This protein binds this small molecule.
Small molecule (SMILES): CC(=O)N[C@@H]1[C@@H](O)[C@H](O)[C@@H](CO)O[C@H]1O

Sequence of chain 2.A:
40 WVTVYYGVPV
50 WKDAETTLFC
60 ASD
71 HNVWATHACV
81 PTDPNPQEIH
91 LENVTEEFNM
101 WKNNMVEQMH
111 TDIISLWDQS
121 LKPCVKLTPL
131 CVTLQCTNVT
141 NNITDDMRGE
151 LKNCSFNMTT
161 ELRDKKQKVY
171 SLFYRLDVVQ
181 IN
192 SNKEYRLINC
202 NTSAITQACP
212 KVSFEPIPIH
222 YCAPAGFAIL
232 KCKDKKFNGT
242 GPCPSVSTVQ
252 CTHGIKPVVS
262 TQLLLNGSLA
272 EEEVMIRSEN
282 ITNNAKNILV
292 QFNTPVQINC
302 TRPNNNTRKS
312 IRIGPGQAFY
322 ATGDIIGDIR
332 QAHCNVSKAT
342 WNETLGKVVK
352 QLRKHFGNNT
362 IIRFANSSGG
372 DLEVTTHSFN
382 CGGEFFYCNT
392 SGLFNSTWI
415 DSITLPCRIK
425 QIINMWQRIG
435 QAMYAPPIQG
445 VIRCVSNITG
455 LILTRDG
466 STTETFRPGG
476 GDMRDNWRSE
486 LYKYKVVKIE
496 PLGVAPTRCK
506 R

Sequence of chain 2.B:
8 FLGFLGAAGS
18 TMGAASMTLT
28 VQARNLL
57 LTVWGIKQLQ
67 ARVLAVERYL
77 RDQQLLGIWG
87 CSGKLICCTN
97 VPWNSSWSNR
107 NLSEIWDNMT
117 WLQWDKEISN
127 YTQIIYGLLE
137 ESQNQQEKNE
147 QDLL

Binding-site contacts:
Ligand atom C4 contacts residue ASN93 of chain 2.A at 4.1 Å.
Ligand atom C8 contacts residue GLY13 of chain 2.B at 4.3 Å.
Ligand atom C2 contacts residue ASN93 of chain 2.A at 2.3 Å.
Ligand atom N2 contacts residue GLU92 of chain 2.A at 3.6 Å.
Ligand atom O7 contacts residue SER17 of chain 2.B at 3.2 Å (h-bond).
Ligand atom C1 contacts residue ASN93 of chain 2.A at 1.4 Å.
Ligand atom C3 contacts residue ASN93 of chain 2.A at 3.6 Å.
Ligand atom O7 contacts residue ASN93 of chain 2.A at 4.4 Å.
Ligand atom C7 contacts residue ASN93 of chain 2.A at 3.8 Å.
Ligand atom C5 contacts residue ASN93 of chain 2.A at 3.6 Å.
Ligand atom C7 contacts residue SER17 of chain 2.B at 3.4 Å.
Ligand atom C7 contacts residue GLU92 of chain 2.A at 4.2 Å.
Ligand atom O5 contacts residue ASN93 of chain 2.A at 2.4 Å (h-bond).
Ligand atom C8 contacts residue SER17 of chain 2.B at 3.1 Å.
Ligand atom C1 contacts residue GLU92 of chain 2.A at 4.5 Å.
Ligand atom N2 contacts residue ASN93 of chain 2.A at 2.7 Å (h-bond).
Ligand atom C8 contacts residue GLU92 of chain 2.A at 3.8 Å.